Sequence of chain 2.A:
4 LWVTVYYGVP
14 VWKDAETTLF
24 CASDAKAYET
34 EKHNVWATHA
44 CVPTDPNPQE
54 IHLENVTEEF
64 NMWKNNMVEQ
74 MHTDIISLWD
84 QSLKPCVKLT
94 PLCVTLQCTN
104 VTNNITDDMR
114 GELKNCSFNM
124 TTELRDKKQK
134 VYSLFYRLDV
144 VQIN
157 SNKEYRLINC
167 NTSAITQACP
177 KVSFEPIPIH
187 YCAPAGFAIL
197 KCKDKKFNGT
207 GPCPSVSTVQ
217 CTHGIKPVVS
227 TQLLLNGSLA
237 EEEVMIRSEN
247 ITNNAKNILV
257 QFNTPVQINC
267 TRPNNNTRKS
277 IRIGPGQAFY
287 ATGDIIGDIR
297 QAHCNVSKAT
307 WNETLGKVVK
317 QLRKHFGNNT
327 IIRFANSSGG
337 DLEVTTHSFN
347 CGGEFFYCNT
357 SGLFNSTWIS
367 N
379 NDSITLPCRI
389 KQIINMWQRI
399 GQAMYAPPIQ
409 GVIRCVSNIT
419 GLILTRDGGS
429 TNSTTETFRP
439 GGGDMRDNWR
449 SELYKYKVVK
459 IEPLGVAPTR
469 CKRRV

This protein binds this small molecule.
Small molecule (SMILES): CC(=O)N[C@H]1[C@H](O[C@H]2[C@H](O)[C@@H](NC(C)=O)CO[C@@H]2CO)O[C@H](CO)[C@@H](O)[C@@H]1O

Sequence of chain 1.A:
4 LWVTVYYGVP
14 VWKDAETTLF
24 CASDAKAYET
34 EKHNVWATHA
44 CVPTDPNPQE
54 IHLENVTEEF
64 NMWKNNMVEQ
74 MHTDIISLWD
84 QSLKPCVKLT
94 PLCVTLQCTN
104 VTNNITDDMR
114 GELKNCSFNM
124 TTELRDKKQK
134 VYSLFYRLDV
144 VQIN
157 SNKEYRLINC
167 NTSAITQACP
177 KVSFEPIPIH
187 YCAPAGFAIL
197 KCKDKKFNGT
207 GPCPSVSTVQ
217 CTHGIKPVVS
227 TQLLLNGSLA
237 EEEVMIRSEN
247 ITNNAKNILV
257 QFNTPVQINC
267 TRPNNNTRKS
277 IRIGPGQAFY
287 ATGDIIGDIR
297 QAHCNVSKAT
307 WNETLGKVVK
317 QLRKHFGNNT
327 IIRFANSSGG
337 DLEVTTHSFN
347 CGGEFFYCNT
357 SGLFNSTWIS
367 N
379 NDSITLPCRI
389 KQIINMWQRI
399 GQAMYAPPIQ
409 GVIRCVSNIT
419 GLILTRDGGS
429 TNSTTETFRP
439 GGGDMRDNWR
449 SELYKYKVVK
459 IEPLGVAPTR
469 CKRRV

Binding-site contacts:
Ligand atom C8 contacts residue ARG278 of chain 1.A at 3.9 Å.
Ligand atom C4 contacts residue ASN167 of chain 2.A at 4.2 Å.
Ligand atom O6 contacts residue VAL144 of chain 2.A at 3.5 Å.
Ligand atom C1 contacts residue ASN167 of chain 2.A at 1.4 Å.
Ligand atom O7 contacts residue ARG278 of chain 1.A at 4.3 Å.
Ligand atom C8 contacts residue ASN167 of chain 2.A at 3.3 Å.
Ligand atom C6 contacts residue VAL144 of chain 2.A at 3.7 Å (hydrophobic).
Ligand atom O5 contacts residue ASN167 of chain 2.A at 2.4 Å (h-bond).
Ligand atom C3 contacts residue ASN167 of chain 2.A at 3.8 Å.
Ligand atom C5 contacts residue ASN167 of chain 2.A at 3.7 Å.
Ligand atom C7 contacts residue ASN167 of chain 2.A at 3.3 Å.
Ligand atom C1 contacts residue ARG162 of chain 2.A at 3.9 Å.
Ligand atom O5 contacts residue ARG162 of chain 2.A at 3.5 Å (salt-bridge).
Ligand atom O7 contacts residue ASN167 of chain 2.A at 4.2 Å.
Ligand atom C2 contacts residue ASN167 of chain 2.A at 2.4 Å.
Ligand atom C8 contacts residue VAL144 of chain 2.A at 4.1 Å (hydrophobic).
Ligand atom N2 contacts residue ASN167 of chain 2.A at 2.8 Å (h-bond).
Ligand atom C7 contacts residue ARG278 of chain 1.A at 4.5 Å.